Sequence of chain 1.A:
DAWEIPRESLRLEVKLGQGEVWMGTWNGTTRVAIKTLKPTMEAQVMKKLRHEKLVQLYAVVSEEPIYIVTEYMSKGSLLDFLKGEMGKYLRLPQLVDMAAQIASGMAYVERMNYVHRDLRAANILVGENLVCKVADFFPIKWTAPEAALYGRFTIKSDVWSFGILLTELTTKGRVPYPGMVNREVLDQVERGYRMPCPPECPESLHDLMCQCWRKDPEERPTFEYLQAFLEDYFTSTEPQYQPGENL

Binding-site contacts:
Ligand atom O03 contacts residue PHE158 of chain 1.A at 3.5 Å.
Ligand atom C0U contacts residue LYS48 of chain 1.A at 3.8 Å.
Ligand atom C0C contacts residue MET67 of chain 1.A at 3.6 Å (hydrophobic).
Ligand atom C0S contacts residue PHE158 of chain 1.A at 3.4 Å (hydrophobic).
Ligand atom O02 contacts residue LYS48 of chain 1.A at 3.2 Å.
Ligand atom C0G contacts residue LEU146 of chain 1.A at 3.7 Å (hydrophobic).
Ligand atom O02 contacts residue ILE89 of chain 1.A at 3.3 Å.
Ligand atom C0N contacts residue ALA156 of chain 1.A at 3.6 Å (hydrophobic).
Ligand atom N05 contacts residue GLU92 of chain 1.A at 3.1 Å (salt-bridge).
Ligand atom O01 contacts residue ASP157 of chain 1.A at 2.8 Å (salt-bridge).
Ligand atom N06 contacts residue GLU92 of chain 1.A at 3.8 Å.
Ligand atom C0M contacts residue VAL34 of chain 1.A at 3.7 Å (hydrophobic).
Ligand atom N05 contacts residue ALA46 of chain 1.A at 3.3 Å.
Ligand atom C0Q contacts residue SER98 of chain 1.A at 3.8 Å.
Ligand atom N06 contacts residue TYR93 of chain 1.A at 3.8 Å.
Ligand atom C0F contacts residue LEU146 of chain 1.A at 3.4 Å (hydrophobic).
Ligand atom C0C contacts residue ASP157 of chain 1.A at 3.5 Å.
Ligand atom C0N contacts residue ASP157 of chain 1.A at 3.3 Å.
Ligand atom C0A contacts residue LEU146 of chain 1.A at 3.5 Å (hydrophobic).
Ligand atom C0F contacts residue ALA46 of chain 1.A at 3.4 Å (hydrophobic).
Ligand atom C0E contacts residue ASP157 of chain 1.A at 3.2 Å.
Ligand atom C0I contacts residue VAL34 of chain 1.A at 3.5 Å (hydrophobic).
Ligand atom C0L contacts residue TYR93 of chain 1.A at 3.6 Å (hydrophobic).
Ligand atom O01 contacts residue MET67 of chain 1.A at 3.4 Å.
Ligand atom C0P contacts residue PHE158 of chain 1.A at 3.7 Å (hydrophobic).
Ligand atom N09 contacts residue VAL34 of chain 1.A at 3.8 Å.
Ligand atom C0H contacts residue LEU146 of chain 1.A at 3.8 Å (hydrophobic).
Ligand atom N05 contacts residue LEU146 of chain 1.A at 3.4 Å.
Ligand atom N06 contacts residue ALA46 of chain 1.A at 3.5 Å.
Ligand atom N05 contacts residue THR91 of chain 1.A at 3.2 Å (h-bond).
Ligand atom C0N contacts residue MET67 of chain 1.A at 3.4 Å (hydrophobic).
Ligand atom C0G contacts residue PHE158 of chain 1.A at 3.8 Å (hydrophobic).
Ligand atom C0E contacts residue MET67 of chain 1.A at 3.6 Å (hydrophobic).
Ligand atom N09 contacts residue PHE158 of chain 1.A at 3.5 Å.
Ligand atom N06 contacts residue MET94 of chain 1.A at 3.0 Å (h-bond).
Ligand atom C0H contacts residue PHE158 of chain 1.A at 3.4 Å (hydrophobic).
Ligand atom C0N contacts residue VAL76 of chain 1.A at 3.3 Å (hydrophobic).
Ligand atom C0T contacts residue LEU146 of chain 1.A at 3.8 Å (hydrophobic).
Ligand atom C0L contacts residue MET94 of chain 1.A at 3.1 Å (hydrophobic).
Ligand atom C0J contacts residue PHE158 of chain 1.A at 3.7 Å (hydrophobic).

This protein binds this small molecule.
Small molecule (SMILES): C=CC(=O)N1CC[C@H](n2nc(C#Cc3cc(OC)cc(OC)c3)c3c(N)ncnc32)C1